Binding-site contacts:
Ligand atom N1 contacts residue HIS109 of chain 1.E at 3.4 Å.
Ligand atom O1B contacts residue HIS109 of chain 1.E at 3.5 Å.
Ligand atom C3' contacts residue TYR209 of chain 1.E at 3.7 Å (hydrophobic).
Ligand atom O1A contacts residue FE1 of chain 1.WA at 1.8 Å.
Ligand atom N3A contacts residue ASP205 of chain 1.E at 2.8 Å (salt-bridge).
Ligand atom O2B contacts residue MG1 of chain 1.XA at 2.4 Å.
Ligand atom O3G contacts residue ARG260 of chain 1.E at 3.1 Å (salt-bridge).
Ligand atom O2B contacts residue ASP205 of chain 1.E at 3.6 Å (salt-bridge).
Ligand atom O3' contacts residue GLN43 of chain 1.E at 3.3 Å (h-bond).
Ligand atom PG contacts residue TYR209 of chain 1.E at 3.6 Å.
Ligand atom O1A contacts residue HIS61 of chain 1.E at 3.1 Å (h-bond).
Ligand atom C4' contacts residue ARG58 of chain 1.E at 3.5 Å.
Ligand atom O1A contacts residue ASP101 of chain 1.E at 2.9 Å (salt-bridge).
Ligand atom O1G contacts residue TYR209 of chain 1.E at 2.3 Å (h-bond).
Ligand atom C5' contacts residue HIS109 of chain 1.E at 3.3 Å.
Ligand atom O1G contacts residue ARG260 of chain 1.E at 2.7 Å (salt-bridge).
Ligand atom O2G contacts residue LYS206 of chain 1.E at 2.8 Å (salt-bridge).
Ligand atom O4' contacts residue HIS109 of chain 1.E at 3.0 Å.
Ligand atom O3' contacts residue LEU44 of chain 1.E at 3.7 Å.
Ligand atom O1A contacts residue ASP205 of chain 1.E at 3.0 Å (salt-bridge).
Ligand atom O4' contacts residue ARG58 of chain 1.E at 3.3 Å (salt-bridge).
Ligand atom O5' contacts residue ARG58 of chain 1.E at 3.4 Å (salt-bridge).
Ligand atom O1B contacts residue HIS127 of chain 1.E at 3.7 Å.
Ligand atom PA contacts residue ARG58 of chain 1.E at 3.5 Å.
Ligand atom C3' contacts residue ASP213 of chain 1.E at 3.6 Å.
Ligand atom O5' contacts residue HIS109 of chain 1.E at 2.8 Å (h-bond).
Ligand atom O2A contacts residue FE1 of chain 1.WA at 3.4 Å.
Ligand atom O1A contacts residue ARG58 of chain 1.E at 2.8 Å (salt-bridge).
Ligand atom PA contacts residue FE1 of chain 1.WA at 3.0 Å.
Ligand atom O2G contacts residue MG1 of chain 1.XA at 2.4 Å.
Ligand atom O2A contacts residue HIS104 of chain 1.E at 3.5 Å (h-bond).
Ligand atom PG contacts residue MG1 of chain 1.XA at 3.6 Å.
Ligand atom O2A contacts residue ASP101 of chain 1.E at 2.9 Å (salt-bridge).
Ligand atom C6 contacts residue HIS109 of chain 1.E at 3.3 Å.
Ligand atom PA contacts residue ASP205 of chain 1.E at 3.4 Å.
Ligand atom O2A contacts residue HIS127 of chain 1.E at 2.9 Å (h-bond).
Ligand atom O3' contacts residue ASP213 of chain 1.E at 2.7 Å (salt-bridge).
Ligand atom N4 contacts residue GLN269 of chain 1.E at 2.9 Å (h-bond).
Ligand atom C5 contacts residue HIS109 of chain 1.E at 3.7 Å.
Ligand atom C5 contacts residue HIS264 of chain 1.E at 3.7 Å.

Sequence of chain 1.E:
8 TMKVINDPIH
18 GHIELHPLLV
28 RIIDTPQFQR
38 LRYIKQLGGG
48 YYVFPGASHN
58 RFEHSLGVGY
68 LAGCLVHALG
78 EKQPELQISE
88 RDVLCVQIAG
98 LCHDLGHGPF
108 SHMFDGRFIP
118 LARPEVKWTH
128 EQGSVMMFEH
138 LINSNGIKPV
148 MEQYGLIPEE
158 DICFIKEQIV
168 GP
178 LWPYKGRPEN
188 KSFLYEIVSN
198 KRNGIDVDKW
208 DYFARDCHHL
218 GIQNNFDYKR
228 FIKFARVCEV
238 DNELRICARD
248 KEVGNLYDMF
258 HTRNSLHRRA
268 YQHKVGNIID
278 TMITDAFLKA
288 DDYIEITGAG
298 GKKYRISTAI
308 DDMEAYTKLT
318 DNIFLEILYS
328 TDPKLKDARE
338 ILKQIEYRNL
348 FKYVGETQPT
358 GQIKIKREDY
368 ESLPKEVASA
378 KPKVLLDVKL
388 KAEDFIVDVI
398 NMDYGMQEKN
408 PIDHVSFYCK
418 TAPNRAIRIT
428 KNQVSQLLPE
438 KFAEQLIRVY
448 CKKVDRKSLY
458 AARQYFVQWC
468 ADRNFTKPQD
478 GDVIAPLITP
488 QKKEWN

A protein and the small-molecule ligand that binds it are described below.
Small molecule (SMILES): Nc1ccn([C@H]2C[C@H](O)[C@@H](COP(=O)(O)NP(=O)(O)OP(=O)(O)O)O2)c(=O)n1